Binding-site contacts:
Ligand atom C31 contacts residue GFD1 of chain 1.C at 0.1 Å.
Ligand atom C32 contacts residue GFD1 of chain 1.C at 0.2 Å.
Ligand atom S15 contacts residue GFD1 of chain 1.C at 0.4 Å (h-bond).
Ligand atom O37 contacts residue GFD1 of chain 1.C at 0.5 Å (h-bond).
Ligand atom O39 contacts residue GFD1 of chain 1.C at 0.6 Å (h-bond).
Ligand atom C24 contacts residue GFD1 of chain 1.C at 0.1 Å.
Ligand atom C05 contacts residue GFD1 of chain 1.C at 0.1 Å.
Ligand atom C07 contacts residue GFD1 of chain 1.C at 0.1 Å.
Ligand atom C06 contacts residue GFD1 of chain 1.C at 0.2 Å.
Ligand atom C17 contacts residue GFD1 of chain 1.C at 0.2 Å.
Ligand atom C28 contacts residue GFD1 of chain 1.C at 0.2 Å.
Ligand atom C08 contacts residue GFD1 of chain 1.C at 0.1 Å.
Ligand atom C23 contacts residue GFD1 of chain 1.C at 0.1 Å.
Ligand atom C22 contacts residue GFD1 of chain 1.C at 0.1 Å.
Ligand atom C10 contacts residue GFD1 of chain 1.C at 0.1 Å.
Ligand atom O18 contacts residue GFD1 of chain 1.C at 0.6 Å (h-bond).
Ligand atom C13 contacts residue GFD1 of chain 1.C at 0.2 Å.
Ligand atom C03 contacts residue GFD1 of chain 1.C at 0.3 Å.
Ligand atom C30 contacts residue GFD1 of chain 1.C at 0.1 Å.
Ligand atom S14 contacts residue GFD1 of chain 1.C at 0.1 Å (h-bond).
Ligand atom C38 contacts residue GFD1 of chain 1.C at 0.3 Å.
Ligand atom N12 contacts residue GFD1 of chain 1.C at 0.4 Å (h-bond).
Ligand atom C16 contacts residue GFD1 of chain 1.C at 0.7 Å.
Ligand atom N40 contacts residue GFD1 of chain 1.C at 0.8 Å (h-bond).
Ligand atom O21 contacts residue GFD1 of chain 1.C at 0.1 Å (h-bond).
Ligand atom C29 contacts residue GFD1 of chain 1.C at 0.1 Å.
Ligand atom N36 contacts residue GFD1 of chain 1.C at 0.9 Å (h-bond).
Ligand atom C04 contacts residue GFD1 of chain 1.C at 0.2 Å.
Ligand atom C09 contacts residue GFD1 of chain 1.C at 0.1 Å.
Ligand atom C25 contacts residue GFD1 of chain 1.C at 0.1 Å.
Ligand atom O20 contacts residue GFD1 of chain 1.C at 0.1 Å (h-bond).
Ligand atom C02 contacts residue GFD1 of chain 1.C at 0.3 Å.
Ligand atom C27 contacts residue GFD1 of chain 1.C at 0.1 Å.
Ligand atom C35 contacts residue GFD1 of chain 1.C at 0.4 Å.
Ligand atom O34 contacts residue GFD1 of chain 1.C at 0.1 Å (h-bond).
Ligand atom C01 contacts residue GFD1 of chain 1.C at 0.3 Å.
Ligand atom C26 contacts residue GFD1 of chain 1.C at 0.1 Å.
Ligand atom N33 contacts residue GFD1 of chain 1.C at 0.1 Å (h-bond).
Ligand atom N11 contacts residue GFD1 of chain 1.C at 0.1 Å (h-bond).
Ligand atom O19 contacts residue GFD1 of chain 1.C at 0.4 Å (h-bond).

A small-molecule ligand and the protein it binds are described below.
Small molecule (SMILES): COc1ccc(S(=O)(=O)N(CC(N)=O)c2ccc(N(CC(N)=O)S(=O)(=O)c3ccc(N)cc3)c3ccccc23)cc1

Sequence of chain 1.A:
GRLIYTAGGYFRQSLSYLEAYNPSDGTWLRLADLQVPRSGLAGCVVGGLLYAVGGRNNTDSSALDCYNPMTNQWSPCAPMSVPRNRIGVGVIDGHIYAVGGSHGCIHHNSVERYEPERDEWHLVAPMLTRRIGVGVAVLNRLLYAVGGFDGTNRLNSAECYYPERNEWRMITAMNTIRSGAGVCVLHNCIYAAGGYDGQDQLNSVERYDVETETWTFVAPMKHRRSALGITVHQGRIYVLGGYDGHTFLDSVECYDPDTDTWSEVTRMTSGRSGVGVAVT